Sequence of chain 1.A:
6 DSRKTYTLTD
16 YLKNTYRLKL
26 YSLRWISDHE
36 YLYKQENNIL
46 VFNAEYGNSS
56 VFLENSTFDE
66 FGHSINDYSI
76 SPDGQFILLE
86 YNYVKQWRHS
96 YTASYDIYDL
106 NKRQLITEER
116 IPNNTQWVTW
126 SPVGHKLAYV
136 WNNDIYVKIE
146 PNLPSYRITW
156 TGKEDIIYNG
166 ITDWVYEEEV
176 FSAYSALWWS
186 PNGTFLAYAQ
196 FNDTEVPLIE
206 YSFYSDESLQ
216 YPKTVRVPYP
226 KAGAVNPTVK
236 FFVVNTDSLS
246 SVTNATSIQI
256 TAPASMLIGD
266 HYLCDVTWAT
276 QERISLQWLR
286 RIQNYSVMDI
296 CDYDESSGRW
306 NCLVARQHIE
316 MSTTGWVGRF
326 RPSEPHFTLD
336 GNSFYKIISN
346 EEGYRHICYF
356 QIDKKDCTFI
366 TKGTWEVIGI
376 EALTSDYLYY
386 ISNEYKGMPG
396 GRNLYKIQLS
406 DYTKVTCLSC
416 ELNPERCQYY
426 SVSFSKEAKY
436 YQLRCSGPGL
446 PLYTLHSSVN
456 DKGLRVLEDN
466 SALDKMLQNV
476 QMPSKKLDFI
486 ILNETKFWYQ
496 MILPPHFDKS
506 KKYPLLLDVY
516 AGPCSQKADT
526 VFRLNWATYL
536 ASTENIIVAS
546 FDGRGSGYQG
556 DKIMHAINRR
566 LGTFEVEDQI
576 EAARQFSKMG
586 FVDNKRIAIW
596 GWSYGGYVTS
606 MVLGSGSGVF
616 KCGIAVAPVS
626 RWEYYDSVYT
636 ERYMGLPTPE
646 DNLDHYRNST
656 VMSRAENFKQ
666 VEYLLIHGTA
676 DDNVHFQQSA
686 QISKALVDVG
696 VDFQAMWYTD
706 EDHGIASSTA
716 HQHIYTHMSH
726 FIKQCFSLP

A small-molecule ligand and the protein it binds are described below.
Small molecule (SMILES): CC(=O)N[C@H]1[C@H](O[C@H]2[C@H](O)[C@@H](NC(C)=O)CO[C@@H]2CO)O[C@H](CO)[C@@H](O)[C@@H]1O

Binding-site contacts:
Ligand atom N2 contacts residue ASN249 of chain 1.A at 2.8 Å (h-bond).
Ligand atom C1 contacts residue TRP155 of chain 1.A at 3.7 Å (hydrophobic).
Ligand atom O5 contacts residue ASN249 of chain 1.A at 2.3 Å (h-bond).
Ligand atom C2 contacts residue ASN249 of chain 1.A at 2.3 Å.
Ligand atom C8 contacts residue ASN249 of chain 1.A at 4.5 Å.
Ligand atom C7 contacts residue ASN249 of chain 1.A at 3.3 Å.
Ligand atom C5 contacts residue ASN249 of chain 1.A at 3.6 Å.
Ligand atom O3 contacts residue TRP155 of chain 1.A at 4.3 Å.
Ligand atom C2 contacts residue TRP155 of chain 1.A at 4.2 Å (hydrophobic).
Ligand atom C8 contacts residue TRP155 of chain 1.A at 3.5 Å (hydrophobic).
Ligand atom C7 contacts residue TRP155 of chain 1.A at 3.9 Å (hydrophobic).
Ligand atom C3 contacts residue ASN249 of chain 1.A at 3.7 Å.
Ligand atom N2 contacts residue TRP155 of chain 1.A at 3.4 Å.
Ligand atom C3 contacts residue TRP155 of chain 1.A at 3.9 Å (hydrophobic).
Ligand atom C4 contacts residue ASN249 of chain 1.A at 4.2 Å.
Ligand atom O7 contacts residue THR156 of chain 1.A at 3.1 Å.
Ligand atom O7 contacts residue ASN249 of chain 1.A at 3.5 Å (h-bond).
Ligand atom C7 contacts residue THR156 of chain 1.A at 4.1 Å.
Ligand atom C1 contacts residue ASN249 of chain 1.A at 1.4 Å.